Binding-site contacts:
Ligand atom CAP contacts residue TRP468 of chain 1.A at 3.9 Å (hydrophobic).
Ligand atom NAA contacts residue TRP468 of chain 1.A at 3.8 Å.
Ligand atom CBC contacts residue TRP426 of chain 1.A at 3.3 Å (hydrophobic).
Ligand atom OBA contacts residue TRP426 of chain 1.A at 4.1 Å.
Ligand atom CBJ contacts residue TRP468 of chain 1.A at 4.0 Å (hydrophobic).
Ligand atom OAQ contacts residue TRP461 of chain 1.A at 3.7 Å.
Ligand atom CBE contacts residue TRP468 of chain 1.A at 3.4 Å (hydrophobic).
Ligand atom OBB contacts residue TRP426 of chain 1.A at 3.6 Å.
Ligand atom CAI contacts residue TRP468 of chain 1.A at 3.5 Å (hydrophobic).
Ligand atom CAG contacts residue VAL305 of chain 1.A at 3.5 Å (hydrophobic).
Ligand atom OBB contacts residue TYR453 of chain 1.A at 3.5 Å (h-bond).
Ligand atom CAL contacts residue VAL305 of chain 1.A at 4.1 Å (hydrophobic).
Ligand atom CAY contacts residue TRP468 of chain 1.A at 3.5 Å (hydrophobic).
Ligand atom CAE contacts residue TRP468 of chain 1.A at 4.0 Å (hydrophobic).
Ligand atom CAK contacts residue TRP468 of chain 1.A at 3.9 Å (hydrophobic).
Ligand atom CAH contacts residue TRP468 of chain 1.A at 4.0 Å (hydrophobic).
Ligand atom CBI contacts residue TYR453 of chain 1.A at 3.5 Å (hydrophobic).
Ligand atom CAM contacts residue VAL305 of chain 1.A at 4.0 Å (hydrophobic).
Ligand atom CAB contacts residue VAL305 of chain 1.A at 3.5 Å (hydrophobic).
Ligand atom CAD contacts residue VAL305 of chain 1.A at 3.6 Å (hydrophobic).
Ligand atom CAD contacts residue TRP468 of chain 1.A at 3.7 Å (hydrophobic).
Ligand atom CAX contacts residue TYR449 of chain 1.A at 3.9 Å (hydrophobic).
Ligand atom CBF contacts residue TRP426 of chain 1.A at 3.7 Å (hydrophobic).
Ligand atom CBI contacts residue TRP426 of chain 1.A at 3.5 Å (hydrophobic).
Ligand atom CBF contacts residue TRP468 of chain 1.A at 3.3 Å (hydrophobic).
Ligand atom OAQ contacts residue GLU306 of chain 1.A at 4.1 Å.
Ligand atom CAN contacts residue TYR449 of chain 1.A at 3.9 Å (hydrophobic).
Ligand atom CAJ contacts residue TRP468 of chain 1.A at 4.1 Å (hydrophobic).
Ligand atom CAG contacts residue TRP468 of chain 1.A at 3.6 Å (hydrophobic).
Ligand atom CBI contacts residue ASP345 of chain 1.A at 3.6 Å.
Ligand atom CAO contacts residue TRP468 of chain 1.A at 4.1 Å (hydrophobic).
Ligand atom CAT contacts residue VAL462 of chain 1.A at 3.5 Å (hydrophobic).
Ligand atom CAS contacts residue TYR453 of chain 1.A at 4.1 Å (hydrophobic).
Ligand atom CAC contacts residue TRP468 of chain 1.A at 3.8 Å (hydrophobic).
Ligand atom CAI contacts residue VAL305 of chain 1.A at 4.0 Å (hydrophobic).
Ligand atom CAH contacts residue VAL305 of chain 1.A at 4.2 Å (hydrophobic).
Ligand atom CBC contacts residue TRP468 of chain 1.A at 4.0 Å (hydrophobic).
Ligand atom CAB contacts residue TRP468 of chain 1.A at 3.8 Å (hydrophobic).
Ligand atom CAL contacts residue TRP468 of chain 1.A at 4.1 Å (hydrophobic).
Ligand atom OAR contacts residue VAL462 of chain 1.A at 3.9 Å.

Sequence of chain 1.A:
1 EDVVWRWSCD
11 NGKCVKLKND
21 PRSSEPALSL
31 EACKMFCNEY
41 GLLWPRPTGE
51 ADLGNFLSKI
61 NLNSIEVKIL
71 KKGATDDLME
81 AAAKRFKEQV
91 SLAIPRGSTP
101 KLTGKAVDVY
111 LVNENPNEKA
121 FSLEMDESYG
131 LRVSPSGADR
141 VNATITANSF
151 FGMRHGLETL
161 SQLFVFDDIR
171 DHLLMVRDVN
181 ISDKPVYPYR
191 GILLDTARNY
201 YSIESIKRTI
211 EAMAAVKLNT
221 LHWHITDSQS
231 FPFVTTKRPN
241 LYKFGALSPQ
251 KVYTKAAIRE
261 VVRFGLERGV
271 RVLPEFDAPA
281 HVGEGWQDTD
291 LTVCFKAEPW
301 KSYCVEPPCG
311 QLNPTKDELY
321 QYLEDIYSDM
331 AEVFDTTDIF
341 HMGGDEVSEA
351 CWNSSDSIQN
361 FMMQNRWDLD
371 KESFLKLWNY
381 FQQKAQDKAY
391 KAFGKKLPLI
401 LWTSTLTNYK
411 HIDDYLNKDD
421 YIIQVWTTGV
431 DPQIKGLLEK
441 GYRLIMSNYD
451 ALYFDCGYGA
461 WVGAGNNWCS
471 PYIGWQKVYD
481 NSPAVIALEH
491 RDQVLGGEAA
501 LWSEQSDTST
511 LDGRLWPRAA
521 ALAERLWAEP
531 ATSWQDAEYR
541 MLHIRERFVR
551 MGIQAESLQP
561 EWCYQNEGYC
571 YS

The protein below binds the small molecule below.
Small molecule (SMILES): COc1ccc2cc3[n+](cc2c1OCCC[n+]1cccc2ccccc21)CCc1cc2c(cc1-3)OCO2